Sequence of chain 2.B:
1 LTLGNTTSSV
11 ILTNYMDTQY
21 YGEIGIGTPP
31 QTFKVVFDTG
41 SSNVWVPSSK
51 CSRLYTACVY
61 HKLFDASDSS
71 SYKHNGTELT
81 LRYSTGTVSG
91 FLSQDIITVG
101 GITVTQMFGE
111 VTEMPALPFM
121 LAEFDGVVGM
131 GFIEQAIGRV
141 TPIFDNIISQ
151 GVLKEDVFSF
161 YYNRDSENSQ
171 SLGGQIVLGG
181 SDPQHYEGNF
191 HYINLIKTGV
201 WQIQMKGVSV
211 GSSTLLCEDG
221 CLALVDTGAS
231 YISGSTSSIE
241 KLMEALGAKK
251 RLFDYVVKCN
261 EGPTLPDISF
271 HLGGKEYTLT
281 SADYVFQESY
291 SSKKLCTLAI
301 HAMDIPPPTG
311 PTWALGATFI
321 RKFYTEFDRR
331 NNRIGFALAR

This protein binds this small molecule.
Small molecule (SMILES): CC(=O)N[C@@H]1[C@@H](O)[C@H](O)[C@@H](CO)O[C@H]1O

Binding-site contacts:
Ligand atom C4 contacts residue ASN75 of chain 2.B at 4.4 Å.
Ligand atom N2 contacts residue ASN75 of chain 2.B at 3.1 Å (h-bond).
Ligand atom C5 contacts residue MET107 of chain 2.B at 4.2 Å (hydrophobic).
Ligand atom C5 contacts residue ASN75 of chain 2.B at 3.6 Å.
Ligand atom C8 contacts residue ASN75 of chain 2.B at 3.3 Å.
Ligand atom O5 contacts residue ASN75 of chain 2.B at 2.3 Å (h-bond).
Ligand atom C1 contacts residue THR77 of chain 2.B at 4.2 Å.
Ligand atom O7 contacts residue HIS74 of chain 2.B at 4.2 Å.
Ligand atom C2 contacts residue ASN75 of chain 2.B at 2.7 Å.
Ligand atom O7 contacts residue ASN75 of chain 2.B at 3.5 Å (h-bond).
Ligand atom C6 contacts residue MET107 of chain 2.B at 4.2 Å (hydrophobic).
Ligand atom N2 contacts residue THR77 of chain 2.B at 4.1 Å.
Ligand atom C7 contacts residue ASN75 of chain 2.B at 3.5 Å.
Ligand atom O5 contacts residue MET107 of chain 2.B at 3.5 Å.
Ligand atom C1 contacts residue MET107 of chain 2.B at 4.3 Å (hydrophobic).
Ligand atom C3 contacts residue ASN75 of chain 2.B at 4.0 Å.
Ligand atom C1 contacts residue ASN75 of chain 2.B at 1.5 Å.